Binding-site contacts:
Ligand atom C contacts residue CYS44 of chain 1.B at 1.8 Å (hydrophobic).
Ligand atom O1 contacts residue MET49 of chain 1.B at 3.9 Å.
Ligand atom CL1 contacts residue ARG188 of chain 1.B at 3.8 Å.
Ligand atom C2 contacts residue CYS44 of chain 1.B at 3.5 Å (hydrophobic).
Ligand atom O contacts residue GLN189 of chain 1.B at 3.3 Å (h-bond).
Ligand atom O1 contacts residue THR45 of chain 1.B at 3.2 Å (h-bond).
Ligand atom C7 contacts residue ASP48 of chain 1.B at 4.0 Å.
Ligand atom C5 contacts residue ARG40 of chain 1.B at 3.6 Å.
Ligand atom C7 contacts residue GLN189 of chain 1.B at 4.0 Å.
Ligand atom CL contacts residue TYR54 of chain 1.B at 3.4 Å.
Ligand atom CL1 contacts residue HIS41 of chain 1.B at 4.0 Å.
Ligand atom CL1 contacts residue CYS44 of chain 1.B at 3.6 Å.
Ligand atom O contacts residue ARG188 of chain 1.B at 4.2 Å.
Ligand atom CL contacts residue ASP48 of chain 1.B at 3.8 Å.
Ligand atom C4 contacts residue TYR54 of chain 1.B at 3.5 Å (hydrophobic).
Ligand atom C5 contacts residue TYR54 of chain 1.B at 3.8 Å (hydrophobic).
Ligand atom N contacts residue LEU57 of chain 1.B at 3.9 Å.
Ligand atom C6 contacts residue CYS44 of chain 1.B at 3.4 Å (hydrophobic).
Ligand atom C6 contacts residue ARG188 of chain 1.B at 3.9 Å.
Ligand atom C6 contacts residue TYR54 of chain 1.B at 4.0 Å (hydrophobic).
Ligand atom O1 contacts residue ASP48 of chain 1.B at 3.7 Å.
Ligand atom CL contacts residue ASN53 of chain 1.B at 3.4 Å.
Ligand atom C4 contacts residue ARG188 of chain 1.B at 3.9 Å.
Ligand atom C3 contacts residue TYR54 of chain 1.B at 3.9 Å (hydrophobic).
Ligand atom O1 contacts residue CYS44 of chain 1.B at 3.1 Å.
Ligand atom O1 contacts residue GLN189 of chain 1.B at 3.3 Å (h-bond).
Ligand atom C contacts residue GLN189 of chain 1.B at 4.2 Å.
Ligand atom O1 contacts residue LEU57 of chain 1.B at 4.1 Å.
Ligand atom CL1 contacts residue ASP187 of chain 1.B at 3.2 Å.
Ligand atom N contacts residue ASP48 of chain 1.B at 3.4 Å (salt-bridge).
Ligand atom C5 contacts residue ARG188 of chain 1.B at 3.9 Å.
Ligand atom C3 contacts residue ASN51 of chain 1.B at 4.0 Å.
Ligand atom C7 contacts residue CYS44 of chain 1.B at 2.6 Å (hydrophobic).
Ligand atom CL contacts residue PRO52 of chain 1.B at 4.2 Å.
Ligand atom O contacts residue CYS44 of chain 1.B at 2.8 Å (h-bond).
Ligand atom N contacts residue CYS44 of chain 1.B at 3.5 Å (h-bond).
Ligand atom CL1 contacts residue ARG40 of chain 1.B at 4.3 Å.
Ligand atom C1 contacts residue CYS44 of chain 1.B at 2.7 Å (hydrophobic).
Ligand atom CL contacts residue ASN51 of chain 1.B at 2.9 Å.
Ligand atom C7 contacts residue LEU57 of chain 1.B at 4.1 Å (hydrophobic).

The small molecule below binds the protein below.
Small molecule (SMILES): O=C1Nc2c(Cl)ccc(Cl)c2[C@@H]1O

Sequence of chain 1.B:
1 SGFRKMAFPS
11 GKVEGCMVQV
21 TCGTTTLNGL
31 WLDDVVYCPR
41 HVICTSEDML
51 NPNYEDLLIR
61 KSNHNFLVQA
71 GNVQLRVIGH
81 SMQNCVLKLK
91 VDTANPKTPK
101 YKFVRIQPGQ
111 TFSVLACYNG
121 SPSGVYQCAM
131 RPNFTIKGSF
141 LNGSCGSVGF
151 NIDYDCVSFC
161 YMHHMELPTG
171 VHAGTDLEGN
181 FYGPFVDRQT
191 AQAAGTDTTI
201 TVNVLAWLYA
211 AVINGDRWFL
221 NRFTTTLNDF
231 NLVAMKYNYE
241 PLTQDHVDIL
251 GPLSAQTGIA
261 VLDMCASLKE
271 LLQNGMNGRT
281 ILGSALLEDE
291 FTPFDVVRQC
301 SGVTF